Binding-site contacts:
Ligand atom C1 contacts residue ASN300 of chain 1.F at 1.5 Å.
Ligand atom C8 contacts residue SER338 of chain 1.F at 4.0 Å.
Ligand atom C3 contacts residue ASN300 of chain 1.F at 3.9 Å.
Ligand atom N2 contacts residue ASN300 of chain 1.F at 3.0 Å (h-bond).
Ligand atom O5 contacts residue ARG447 of chain 1.F at 4.5 Å.
Ligand atom C4 contacts residue ASN300 of chain 1.F at 4.4 Å.
Ligand atom O3 contacts residue GLN298 of chain 1.F at 4.2 Å.
Ligand atom C2 contacts residue ASN300 of chain 1.F at 2.5 Å.
Ligand atom C8 contacts residue GLN298 of chain 1.F at 3.3 Å.
Ligand atom C8 contacts residue ASN336 of chain 1.F at 3.7 Å.
Ligand atom C2 contacts residue GLN298 of chain 1.F at 3.6 Å.
Ligand atom C1 contacts residue GLN298 of chain 1.F at 3.8 Å.
Ligand atom C3 contacts residue GLN298 of chain 1.F at 3.5 Å.
Ligand atom N2 contacts residue GLN298 of chain 1.F at 3.0 Å (h-bond).
Ligand atom C7 contacts residue ASN300 of chain 1.F at 3.5 Å.
Ligand atom O5 contacts residue ASN300 of chain 1.F at 2.5 Å (h-bond).
Ligand atom O7 contacts residue ASN300 of chain 1.F at 3.7 Å.
Ligand atom C5 contacts residue ASN300 of chain 1.F at 3.8 Å.
Ligand atom C7 contacts residue GLN298 of chain 1.F at 4.0 Å.
Ligand atom C8 contacts residue ASN300 of chain 1.F at 3.9 Å.

Sequence of chain 1.F:
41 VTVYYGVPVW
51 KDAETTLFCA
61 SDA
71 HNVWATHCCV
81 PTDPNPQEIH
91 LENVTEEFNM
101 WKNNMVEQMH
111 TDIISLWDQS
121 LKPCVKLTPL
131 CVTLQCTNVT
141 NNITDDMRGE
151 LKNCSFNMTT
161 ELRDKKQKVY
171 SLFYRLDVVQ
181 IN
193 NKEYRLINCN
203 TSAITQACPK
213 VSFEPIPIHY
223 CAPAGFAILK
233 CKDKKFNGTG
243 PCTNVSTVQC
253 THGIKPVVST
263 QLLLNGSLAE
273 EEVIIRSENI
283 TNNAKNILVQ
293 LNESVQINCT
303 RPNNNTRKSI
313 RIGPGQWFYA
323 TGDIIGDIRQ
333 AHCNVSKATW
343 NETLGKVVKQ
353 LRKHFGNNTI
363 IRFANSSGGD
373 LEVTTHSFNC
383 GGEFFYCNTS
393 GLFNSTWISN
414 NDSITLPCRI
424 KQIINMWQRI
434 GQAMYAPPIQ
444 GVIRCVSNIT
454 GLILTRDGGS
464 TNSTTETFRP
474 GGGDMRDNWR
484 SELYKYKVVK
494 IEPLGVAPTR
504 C

This small molecule binds to this protein.
Small molecule (SMILES): CC(=O)N[C@@H]1[C@@H](O)[C@H](O)[C@@H](CO)O[C@H]1O